Sequence of chain 1.B:
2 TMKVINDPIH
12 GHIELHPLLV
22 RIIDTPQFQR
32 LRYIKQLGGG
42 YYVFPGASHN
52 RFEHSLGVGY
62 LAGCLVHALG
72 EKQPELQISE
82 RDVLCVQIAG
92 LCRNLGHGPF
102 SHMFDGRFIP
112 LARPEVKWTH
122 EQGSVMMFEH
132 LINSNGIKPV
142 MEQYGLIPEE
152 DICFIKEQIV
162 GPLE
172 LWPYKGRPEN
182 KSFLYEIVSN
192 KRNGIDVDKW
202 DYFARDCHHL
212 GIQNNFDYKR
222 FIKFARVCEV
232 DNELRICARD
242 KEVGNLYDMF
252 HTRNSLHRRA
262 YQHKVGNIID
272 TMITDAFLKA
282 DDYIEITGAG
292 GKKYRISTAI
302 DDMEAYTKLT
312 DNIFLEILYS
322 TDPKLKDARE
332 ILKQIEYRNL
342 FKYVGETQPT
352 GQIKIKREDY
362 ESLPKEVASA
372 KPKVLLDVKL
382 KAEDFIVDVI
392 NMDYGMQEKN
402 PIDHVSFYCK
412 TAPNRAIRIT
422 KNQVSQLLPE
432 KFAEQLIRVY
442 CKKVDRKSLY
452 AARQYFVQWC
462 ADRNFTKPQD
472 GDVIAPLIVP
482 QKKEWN

A protein and the small-molecule ligand that binds it are described below.
Small molecule (SMILES): Nc1nc2c(ncn2[C@H]2C[C@H](O)[C@@H](CO[P](=O)(O)O[P](=O)(O)OP(=O)(O)O)O2)c(=O)[nH]1

Binding-site contacts:
Ligand atom N1 contacts residue ARG221 of chain 1.D at 3.9 Å.
Ligand atom O1A contacts residue ARG221 of chain 1.D at 2.8 Å (salt-bridge).
Ligand atom N3 contacts residue ARG221 of chain 1.D at 3.7 Å.
Ligand atom O1B contacts residue LYS265 of chain 1.B at 3.2 Å (salt-bridge).
Ligand atom C4 contacts residue ARG221 of chain 1.D at 3.3 Å.
Ligand atom N7 contacts residue ARG221 of chain 1.D at 3.5 Å (salt-bridge).
Ligand atom O3' contacts residue VAL44 of chain 1.B at 2.6 Å (h-bond).
Ligand atom O1A contacts residue LYS242 of chain 1.D at 3.2 Å (salt-bridge).
Ligand atom O2A contacts residue HIS264 of chain 1.B at 2.8 Å (h-bond).
Ligand atom PA contacts residue ARG221 of chain 1.D at 3.8 Å.
Ligand atom PG contacts residue LYS411 of chain 1.D at 3.7 Å.
Ligand atom O1G contacts residue ARG240 of chain 1.D at 3.3 Å (salt-bridge).
Ligand atom O2G contacts residue LYS242 of chain 1.D at 3.3 Å.
Ligand atom O2G contacts residue LYS411 of chain 1.D at 3.8 Å.
Ligand atom O1B contacts residue HIS264 of chain 1.B at 3.3 Å.
Ligand atom O4' contacts residue ARG221 of chain 1.D at 3.3 Å (salt-bridge).
Ligand atom O1G contacts residue LYS411 of chain 1.D at 3.3 Å.
Ligand atom O1A contacts residue PHE225 of chain 1.D at 3.8 Å.
Ligand atom O3G contacts residue LYS411 of chain 1.D at 3.1 Å (salt-bridge).
Ligand atom PG contacts residue ARG240 of chain 1.D at 3.6 Å.
Ligand atom O1G contacts residue LYS265 of chain 1.B at 3.0 Å (salt-bridge).
Ligand atom O1B contacts residue VAL266 of chain 1.B at 3.7 Å.
Ligand atom PB contacts residue LYS265 of chain 1.B at 3.9 Å.
Ligand atom C8 contacts residue PHE45 of chain 1.B at 3.8 Å (hydrophobic).
Ligand atom N9 contacts residue ARG221 of chain 1.D at 3.4 Å (salt-bridge).
Ligand atom C4 contacts residue PHE45 of chain 1.B at 3.8 Å (hydrophobic).
Ligand atom O6 contacts residue ASN246 of chain 1.D at 3.5 Å (h-bond).
Ligand atom C8 contacts residue ARG221 of chain 1.D at 3.7 Å.
Ligand atom PG contacts residue LYS265 of chain 1.B at 3.8 Å.
Ligand atom O2G contacts residue ARG240 of chain 1.D at 2.8 Å (salt-bridge).
Ligand atom N9 contacts residue PHE45 of chain 1.B at 3.5 Å.
Ligand atom O6 contacts residue ARG260 of chain 1.B at 3.1 Å.
Ligand atom C2' contacts residue VAL44 of chain 1.B at 3.6 Å (hydrophobic).
Ligand atom C6 contacts residue ARG221 of chain 1.D at 3.8 Å.
Ligand atom C5 contacts residue ARG221 of chain 1.D at 3.5 Å.
Ligand atom O3B contacts residue LYS242 of chain 1.D at 3.3 Å.
Ligand atom C1' contacts residue PHE45 of chain 1.B at 3.5 Å (hydrophobic).
Ligand atom C2' contacts residue PHE45 of chain 1.B at 3.4 Å (hydrophobic).
Ligand atom O3B contacts residue LYS265 of chain 1.B at 3.3 Å (salt-bridge).
Ligand atom C3' contacts residue VAL44 of chain 1.B at 3.3 Å (hydrophobic).

Sequence of chain 1.D:
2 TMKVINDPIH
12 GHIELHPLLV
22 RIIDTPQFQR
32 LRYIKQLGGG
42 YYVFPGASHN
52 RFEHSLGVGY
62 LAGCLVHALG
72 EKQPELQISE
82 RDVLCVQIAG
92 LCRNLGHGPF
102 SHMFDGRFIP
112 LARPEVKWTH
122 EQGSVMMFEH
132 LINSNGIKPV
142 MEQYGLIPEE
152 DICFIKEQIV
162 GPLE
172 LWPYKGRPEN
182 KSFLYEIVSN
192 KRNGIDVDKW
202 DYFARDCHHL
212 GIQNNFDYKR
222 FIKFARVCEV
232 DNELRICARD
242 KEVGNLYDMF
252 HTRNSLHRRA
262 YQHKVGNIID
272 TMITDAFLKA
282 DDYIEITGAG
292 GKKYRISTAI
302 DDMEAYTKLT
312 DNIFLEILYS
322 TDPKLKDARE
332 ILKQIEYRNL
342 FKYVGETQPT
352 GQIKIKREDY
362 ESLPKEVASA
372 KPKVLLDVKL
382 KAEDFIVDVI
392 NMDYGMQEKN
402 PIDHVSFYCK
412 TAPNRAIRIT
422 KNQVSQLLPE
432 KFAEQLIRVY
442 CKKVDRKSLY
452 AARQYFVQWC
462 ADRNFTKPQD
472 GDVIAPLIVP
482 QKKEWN